A protein and the small-molecule ligand that binds it are described below.
Small molecule (SMILES): CC(C)CCC[C@@H](C)[C@H]1CC[C@H]2[C@@H]3CC=C4C[C@@H](OC(=O)CCC(=O)O)CC[C@]4(C)[C@H]3CC[C@]12C

Binding-site contacts:
Ligand atom CAD contacts residue SER752 of chain 1.A at 3.6 Å.
Ligand atom CAP contacts residue LEU308 of chain 1.A at 3.8 Å (hydrophobic).
Ligand atom CAJ contacts residue ALA304 of chain 1.A at 4.0 Å (hydrophobic).
Ligand atom CAY contacts residue ASN749 of chain 1.A at 4.0 Å.
Ligand atom CAJ contacts residue ILE217 of chain 1.A at 4.3 Å (hydrophobic).
Ligand atom CAS contacts residue LEU756 of chain 1.A at 4.0 Å (hydrophobic).
Ligand atom CAQ contacts residue LEU308 of chain 1.A at 4.1 Å (hydrophobic).
Ligand atom CAL contacts residue ASN749 of chain 1.A at 4.0 Å.
Ligand atom OAF contacts residue ASN749 of chain 1.A at 3.9 Å.
Ligand atom CAI contacts residue TRP311 of chain 1.A at 3.6 Å (hydrophobic).
Ligand atom CAQ contacts residue TRP311 of chain 1.A at 3.9 Å (hydrophobic).
Ligand atom CAK contacts residue TRP311 of chain 1.A at 3.6 Å (hydrophobic).
Ligand atom CBD contacts residue TRP311 of chain 1.A at 4.4 Å (hydrophobic).
Ligand atom CAM contacts residue ASN749 of chain 1.A at 4.4 Å.
Ligand atom OAG contacts residue ASN749 of chain 1.A at 4.1 Å.
Ligand atom CAE contacts residue LEU308 of chain 1.A at 3.8 Å (hydrophobic).
Ligand atom CAA contacts residue VAL220 of chain 1.A at 4.0 Å (hydrophobic).
Ligand atom CAO contacts residue LEU308 of chain 1.A at 4.5 Å (hydrophobic).
Ligand atom CAZ contacts residue ASN749 of chain 1.A at 4.1 Å.
Ligand atom OAW contacts residue ASN749 of chain 1.A at 4.0 Å.
Ligand atom CBA contacts residue ILE217 of chain 1.A at 4.1 Å (hydrophobic).
Ligand atom CAN contacts residue ILE217 of chain 1.A at 4.0 Å (hydrophobic).
Ligand atom CAC contacts residue ALA304 of chain 1.A at 4.3 Å (hydrophobic).
Ligand atom CBA contacts residue LEU301 of chain 1.A at 4.4 Å (hydrophobic).
Ligand atom CAC contacts residue LEU756 of chain 1.A at 3.8 Å (hydrophobic).
Ligand atom CAU contacts residue LEU756 of chain 1.A at 3.6 Å (hydrophobic).
Ligand atom CAA contacts residue ILE217 of chain 1.A at 4.0 Å (hydrophobic).
Ligand atom CAD contacts residue ASN749 of chain 1.A at 3.6 Å.
Ligand atom CAV contacts residue ASN749 of chain 1.A at 3.2 Å.
Ligand atom CAB contacts residue LEU301 of chain 1.A at 3.6 Å (hydrophobic).
Ligand atom CAE contacts residue ALA307 of chain 1.A at 3.7 Å (hydrophobic).
Ligand atom CAD contacts residue LEU753 of chain 1.A at 3.5 Å (hydrophobic).
Ligand atom CAB contacts residue ILE217 of chain 1.A at 3.6 Å (hydrophobic).
Ligand atom CAZ contacts residue TRP311 of chain 1.A at 4.4 Å (hydrophobic).
Ligand atom CBC contacts residue ASN749 of chain 1.A at 4.4 Å.
Ligand atom CAB contacts residue ALA304 of chain 1.A at 3.7 Å (hydrophobic).
Ligand atom CAI contacts residue ASN749 of chain 1.A at 4.4 Å.

Sequence of chain 1.A:
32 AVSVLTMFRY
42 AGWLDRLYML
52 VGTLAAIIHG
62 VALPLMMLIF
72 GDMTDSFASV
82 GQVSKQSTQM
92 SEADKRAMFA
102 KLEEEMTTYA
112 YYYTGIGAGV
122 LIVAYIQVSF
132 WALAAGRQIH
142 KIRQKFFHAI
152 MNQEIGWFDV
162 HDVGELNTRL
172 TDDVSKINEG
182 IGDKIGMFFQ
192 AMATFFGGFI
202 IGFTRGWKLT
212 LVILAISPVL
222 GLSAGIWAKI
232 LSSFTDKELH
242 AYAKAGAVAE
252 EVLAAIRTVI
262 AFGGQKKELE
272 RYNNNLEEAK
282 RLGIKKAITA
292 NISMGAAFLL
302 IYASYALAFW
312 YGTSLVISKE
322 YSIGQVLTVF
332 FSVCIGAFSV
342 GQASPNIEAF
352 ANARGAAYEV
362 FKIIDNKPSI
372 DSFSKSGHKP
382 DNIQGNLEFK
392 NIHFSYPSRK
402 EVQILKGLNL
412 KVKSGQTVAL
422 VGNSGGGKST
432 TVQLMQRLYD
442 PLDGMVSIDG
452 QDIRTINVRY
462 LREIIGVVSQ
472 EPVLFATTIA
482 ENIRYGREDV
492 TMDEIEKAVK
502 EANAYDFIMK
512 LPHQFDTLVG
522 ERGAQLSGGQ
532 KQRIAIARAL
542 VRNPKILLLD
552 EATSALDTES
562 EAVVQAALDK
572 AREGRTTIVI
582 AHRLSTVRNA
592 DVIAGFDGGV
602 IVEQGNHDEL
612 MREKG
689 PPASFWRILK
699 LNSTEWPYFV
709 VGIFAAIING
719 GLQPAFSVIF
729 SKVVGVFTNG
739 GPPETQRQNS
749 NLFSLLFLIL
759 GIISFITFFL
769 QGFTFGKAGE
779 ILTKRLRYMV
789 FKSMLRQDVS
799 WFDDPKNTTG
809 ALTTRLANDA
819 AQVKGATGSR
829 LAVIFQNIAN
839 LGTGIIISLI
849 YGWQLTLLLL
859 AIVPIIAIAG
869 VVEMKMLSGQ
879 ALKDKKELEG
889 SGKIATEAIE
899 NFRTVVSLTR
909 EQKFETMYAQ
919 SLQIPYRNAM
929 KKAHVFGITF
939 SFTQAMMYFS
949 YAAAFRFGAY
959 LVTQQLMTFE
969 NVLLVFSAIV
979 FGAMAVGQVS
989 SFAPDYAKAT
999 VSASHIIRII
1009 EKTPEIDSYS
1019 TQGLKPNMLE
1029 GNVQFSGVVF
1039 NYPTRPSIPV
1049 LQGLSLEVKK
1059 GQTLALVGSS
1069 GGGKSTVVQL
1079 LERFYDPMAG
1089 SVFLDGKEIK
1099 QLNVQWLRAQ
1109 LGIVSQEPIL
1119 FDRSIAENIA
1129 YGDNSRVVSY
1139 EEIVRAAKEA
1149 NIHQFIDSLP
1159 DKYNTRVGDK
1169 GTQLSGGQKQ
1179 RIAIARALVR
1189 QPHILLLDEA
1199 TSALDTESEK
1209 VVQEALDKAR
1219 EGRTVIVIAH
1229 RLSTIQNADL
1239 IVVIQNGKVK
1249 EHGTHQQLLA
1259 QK